Sequence of chain 2.C:
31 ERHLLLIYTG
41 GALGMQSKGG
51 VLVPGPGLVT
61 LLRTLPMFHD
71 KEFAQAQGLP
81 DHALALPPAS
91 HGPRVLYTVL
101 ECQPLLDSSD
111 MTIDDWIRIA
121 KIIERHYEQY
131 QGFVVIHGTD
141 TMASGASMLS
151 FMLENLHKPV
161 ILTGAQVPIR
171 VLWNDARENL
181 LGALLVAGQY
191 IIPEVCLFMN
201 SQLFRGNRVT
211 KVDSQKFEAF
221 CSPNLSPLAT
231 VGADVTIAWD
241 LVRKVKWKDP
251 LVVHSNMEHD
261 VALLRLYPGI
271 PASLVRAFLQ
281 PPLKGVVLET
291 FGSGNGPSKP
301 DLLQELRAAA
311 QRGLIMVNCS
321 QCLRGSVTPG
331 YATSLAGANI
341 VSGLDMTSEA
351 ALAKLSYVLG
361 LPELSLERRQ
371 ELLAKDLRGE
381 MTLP

Sequence of chain 2.B:
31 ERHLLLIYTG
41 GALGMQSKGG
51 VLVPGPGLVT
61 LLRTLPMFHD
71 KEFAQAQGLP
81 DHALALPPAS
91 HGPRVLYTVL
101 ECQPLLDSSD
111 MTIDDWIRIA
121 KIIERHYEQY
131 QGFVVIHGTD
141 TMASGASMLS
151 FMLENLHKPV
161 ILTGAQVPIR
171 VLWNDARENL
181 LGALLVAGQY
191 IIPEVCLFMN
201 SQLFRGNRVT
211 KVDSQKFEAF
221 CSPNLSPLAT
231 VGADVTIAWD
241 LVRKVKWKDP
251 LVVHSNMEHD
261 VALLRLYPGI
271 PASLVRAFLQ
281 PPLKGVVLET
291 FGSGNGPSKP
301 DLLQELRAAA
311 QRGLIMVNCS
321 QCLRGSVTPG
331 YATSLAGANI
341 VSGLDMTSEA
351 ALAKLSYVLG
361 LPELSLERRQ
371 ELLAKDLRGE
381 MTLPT

This small molecule binds to this protein.
Small molecule (SMILES): NC(=O)C[C@H](N)C(=O)O

Binding-site contacts:
Ligand atom OXT contacts residue GLY138 of chain 2.C at 3.3 Å.
Ligand atom ND2 contacts residue ALA42 of chain 2.C at 3.3 Å.
Ligand atom N contacts residue ASN295 of chain 2.B at 4.0 Å.
Ligand atom OD1 contacts residue GLY138 of chain 2.C at 3.3 Å.
Ligand atom OXT contacts residue GLY41 of chain 2.C at 3.4 Å.
Ligand atom O contacts residue GLY138 of chain 2.C at 3.3 Å.
Ligand atom OXT contacts residue ASP107 of chain 2.C at 3.5 Å.
Ligand atom CA contacts residue ASP140 of chain 2.C at 3.6 Å.
Ligand atom OXT contacts residue MET45 of chain 2.C at 3.7 Å.
Ligand atom OD1 contacts residue THR139 of chain 2.C at 3.0 Å (h-bond).
Ligand atom CG contacts residue ALA42 of chain 2.C at 3.3 Å (hydrophobic).
Ligand atom C contacts residue SER108 of chain 2.C at 3.5 Å.
Ligand atom O contacts residue THR139 of chain 2.C at 3.2 Å (h-bond).
Ligand atom ND2 contacts residue GLN166 of chain 2.C at 3.6 Å.
Ligand atom OXT contacts residue SER108 of chain 2.C at 2.9 Å (h-bond).
Ligand atom O contacts residue ASP107 of chain 2.C at 3.9 Å.
Ligand atom ND2 contacts residue ALA165 of chain 2.C at 2.9 Å (h-bond).
Ligand atom CG contacts residue ALA165 of chain 2.C at 3.7 Å (hydrophobic).
Ligand atom O contacts residue ASP140 of chain 2.C at 2.9 Å (salt-bridge).
Ligand atom C contacts residue GLY138 of chain 2.C at 3.5 Å.
Ligand atom CG contacts residue TYR331 of chain 2.B at 3.8 Å (hydrophobic).
Ligand atom CB contacts residue THR139 of chain 2.C at 3.3 Å.
Ligand atom OD1 contacts residue ALA42 of chain 2.C at 3.0 Å (h-bond).
Ligand atom ND2 contacts residue THR139 of chain 2.C at 3.0 Å (h-bond).
Ligand atom CB contacts residue TYR331 of chain 2.B at 3.6 Å (hydrophobic).
Ligand atom N contacts residue TYR331 of chain 2.B at 3.5 Å.
Ligand atom OD1 contacts residue ALA165 of chain 2.C at 3.6 Å (h-bond).
Ligand atom N contacts residue ASP140 of chain 2.C at 2.7 Å (salt-bridge).
Ligand atom CG contacts residue THR139 of chain 2.C at 3.0 Å.
Ligand atom O contacts residue SER108 of chain 2.C at 2.5 Å (h-bond).
Ligand atom ND2 contacts residue TYR331 of chain 2.B at 3.4 Å (h-bond).
Ligand atom CA contacts residue ASP107 of chain 2.C at 3.6 Å.
Ligand atom OXT contacts residue ALA42 of chain 2.C at 3.9 Å.
Ligand atom OD1 contacts residue GLY41 of chain 2.C at 4.0 Å.
Ligand atom CA contacts residue TYR331 of chain 2.B at 3.7 Å (hydrophobic).
Ligand atom C contacts residue THR139 of chain 2.C at 3.8 Å.
Ligand atom N contacts residue ASP107 of chain 2.C at 2.8 Å (salt-bridge).
Ligand atom C contacts residue ASP140 of chain 2.C at 3.7 Å.
Ligand atom C contacts residue ASP107 of chain 2.C at 3.6 Å.
Ligand atom CB contacts residue ASP140 of chain 2.C at 3.5 Å.